Binding-site contacts:
Ligand atom O1 contacts residue SER18 of chain 2.A at 4.2 Å.
Ligand atom C3 contacts residue SER18 of chain 2.A at 3.9 Å.
Ligand atom C4 contacts residue HIS48 of chain 2.A at 4.1 Å.
Ligand atom O3 contacts residue SER50 of chain 2.A at 4.4 Å.
Ligand atom C4 contacts residue GLU49 of chain 2.A at 3.5 Å.
Ligand atom C6 contacts residue SER15 of chain 2.A at 4.0 Å.
Ligand atom C4 contacts residue SER15 of chain 2.A at 3.1 Å.
Ligand atom C1 contacts residue SER50 of chain 2.A at 4.0 Å.
Ligand atom O2 contacts residue SER18 of chain 2.A at 3.0 Å.
Ligand atom C5 contacts residue SER15 of chain 2.A at 4.3 Å.
Ligand atom C3 contacts residue HIS48 of chain 2.A at 3.9 Å.
Ligand atom C5 contacts residue THR17 of chain 2.A at 3.9 Å.
Ligand atom O2 contacts residue THR17 of chain 2.A at 3.6 Å.
Ligand atom O1 contacts residue THR17 of chain 2.A at 3.2 Å (h-bond).
Ligand atom C2 contacts residue SER15 of chain 2.A at 4.5 Å.
Ligand atom C1 contacts residue GLU49 of chain 2.A at 4.2 Å.
Ligand atom O1 contacts residue GLU49 of chain 2.A at 4.1 Å.
Ligand atom O3 contacts residue SER15 of chain 2.A at 3.8 Å.
Ligand atom C4 contacts residue SER50 of chain 2.A at 3.7 Å.
Ligand atom C5 contacts residue SER18 of chain 2.A at 3.7 Å.
Ligand atom C1 contacts residue SER15 of chain 2.A at 4.0 Å.
Ligand atom C3 contacts residue THR17 of chain 2.A at 4.0 Å.
Ligand atom O1 contacts residue SER15 of chain 2.A at 3.5 Å (h-bond).
Ligand atom O1 contacts residue HIS48 of chain 2.A at 3.5 Å (h-bond).

Sequence of chain 2.A:
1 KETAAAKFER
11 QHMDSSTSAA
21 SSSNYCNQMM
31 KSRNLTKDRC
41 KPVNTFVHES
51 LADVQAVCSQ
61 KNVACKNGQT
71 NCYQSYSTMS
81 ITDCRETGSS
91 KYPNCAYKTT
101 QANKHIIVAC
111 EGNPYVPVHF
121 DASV

This protein binds this small molecule.
Small molecule (SMILES): O[C@@H]1CO[C@@H]2OCC[C@@H]21